A protein and the small-molecule ligand that binds it are described below.
Small molecule (SMILES): C[C@]12CC[C@@H]3c4ccc(O)cc4CC[C@H]3[C@@H]1CCC2=O

Sequence of chain 1.A:
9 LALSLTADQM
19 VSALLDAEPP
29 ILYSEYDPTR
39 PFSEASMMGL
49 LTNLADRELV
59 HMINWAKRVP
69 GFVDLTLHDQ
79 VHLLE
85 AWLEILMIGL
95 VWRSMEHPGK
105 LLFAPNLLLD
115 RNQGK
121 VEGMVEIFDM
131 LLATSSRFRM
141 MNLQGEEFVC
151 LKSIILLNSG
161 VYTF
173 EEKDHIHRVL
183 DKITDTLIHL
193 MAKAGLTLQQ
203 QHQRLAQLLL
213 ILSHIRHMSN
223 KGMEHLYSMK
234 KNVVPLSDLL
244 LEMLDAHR

Binding-site contacts:
Ligand atom C19 contacts residue LEU49 of chain 1.A at 4.0 Å (hydrophobic).
Ligand atom C15 contacts residue PHE107 of chain 1.A at 4.2 Å (hydrophobic).
Ligand atom C20 contacts residue LEU49 of chain 1.A at 3.3 Å (hydrophobic).
Ligand atom O1 contacts residue LEU228 of chain 1.A at 3.1 Å.
Ligand atom C18 contacts residue LEU90 of chain 1.A at 3.8 Å (hydrophobic).
Ligand atom C18 contacts residue GLU56 of chain 1.A at 3.5 Å.
Ligand atom O3 contacts residue LEU90 of chain 1.A at 3.9 Å.
Ligand atom C6 contacts residue LEU228 of chain 1.A at 3.6 Å (hydrophobic).
Ligand atom C7 contacts residue MET46 of chain 1.A at 4.2 Å (hydrophobic).
Ligand atom C7 contacts residue LEU228 of chain 1.A at 3.8 Å (hydrophobic).
Ligand atom O1 contacts residue HIS227 of chain 1.A at 3.8 Å.
Ligand atom C3 contacts residue LEU49 of chain 1.A at 3.7 Å (hydrophobic).
Ligand atom C15 contacts residue MET91 of chain 1.A at 4.0 Å (hydrophobic).
Ligand atom O1 contacts residue MET46 of chain 1.A at 3.7 Å.
Ligand atom C6 contacts residue LEU87 of chain 1.A at 4.0 Å (hydrophobic).
Ligand atom C19 contacts residue GLU56 of chain 1.A at 3.6 Å.
Ligand atom C17 contacts residue PHE107 of chain 1.A at 4.2 Å (hydrophobic).
Ligand atom C17 contacts residue LEU90 of chain 1.A at 3.9 Å (hydrophobic).
Ligand atom C8 contacts residue GLY224 of chain 1.A at 3.3 Å.
Ligand atom C8 contacts residue HIS227 of chain 1.A at 3.8 Å.
Ligand atom C12 contacts residue LEU87 of chain 1.A at 4.1 Å (hydrophobic).
Ligand atom O1 contacts residue MET231 of chain 1.A at 3.6 Å.
Ligand atom C19 contacts residue ALA53 of chain 1.A at 4.0 Å (hydrophobic).
Ligand atom C7 contacts residue GLY224 of chain 1.A at 4.1 Å.
Ligand atom C16 contacts residue PHE107 of chain 1.A at 3.9 Å (hydrophobic).
Ligand atom O3 contacts residue GLU56 of chain 1.A at 2.5 Å (salt-bridge).
Ligand atom C7 contacts residue HIS227 of chain 1.A at 4.2 Å.
Ligand atom C17 contacts residue LEU94 of chain 1.A at 4.0 Å (hydrophobic).
Ligand atom C9 contacts residue GLY224 of chain 1.A at 4.0 Å.
Ligand atom O3 contacts residue ARG97 of chain 1.A at 3.8 Å.
Ligand atom C15 contacts residue LEU94 of chain 1.A at 3.8 Å (hydrophobic).
Ligand atom C21 contacts residue PHE107 of chain 1.A at 4.1 Å (hydrophobic).
Ligand atom C5 contacts residue LEU228 of chain 1.A at 4.1 Å (hydrophobic).
Ligand atom C14 contacts residue MET91 of chain 1.A at 4.0 Å (hydrophobic).
Ligand atom C16 contacts residue LEU94 of chain 1.A at 4.2 Å (hydrophobic).
Ligand atom C8 contacts residue LEU228 of chain 1.A at 4.2 Å (hydrophobic).
Ligand atom C20 contacts residue ALA53 of chain 1.A at 3.8 Å (hydrophobic).
Ligand atom C8 contacts residue MET124 of chain 1.A at 4.0 Å (hydrophobic).
Ligand atom C4 contacts residue LEU49 of chain 1.A at 4.1 Å (hydrophobic).
Ligand atom C4 contacts residue THR50 of chain 1.A at 3.8 Å.